A small-molecule ligand and the protein it binds are described below.
Small molecule (SMILES): O=c1cc(N2CCOCC2)oc2c(-c3ccccc3)cccc12

Sequence of chain 1.A:
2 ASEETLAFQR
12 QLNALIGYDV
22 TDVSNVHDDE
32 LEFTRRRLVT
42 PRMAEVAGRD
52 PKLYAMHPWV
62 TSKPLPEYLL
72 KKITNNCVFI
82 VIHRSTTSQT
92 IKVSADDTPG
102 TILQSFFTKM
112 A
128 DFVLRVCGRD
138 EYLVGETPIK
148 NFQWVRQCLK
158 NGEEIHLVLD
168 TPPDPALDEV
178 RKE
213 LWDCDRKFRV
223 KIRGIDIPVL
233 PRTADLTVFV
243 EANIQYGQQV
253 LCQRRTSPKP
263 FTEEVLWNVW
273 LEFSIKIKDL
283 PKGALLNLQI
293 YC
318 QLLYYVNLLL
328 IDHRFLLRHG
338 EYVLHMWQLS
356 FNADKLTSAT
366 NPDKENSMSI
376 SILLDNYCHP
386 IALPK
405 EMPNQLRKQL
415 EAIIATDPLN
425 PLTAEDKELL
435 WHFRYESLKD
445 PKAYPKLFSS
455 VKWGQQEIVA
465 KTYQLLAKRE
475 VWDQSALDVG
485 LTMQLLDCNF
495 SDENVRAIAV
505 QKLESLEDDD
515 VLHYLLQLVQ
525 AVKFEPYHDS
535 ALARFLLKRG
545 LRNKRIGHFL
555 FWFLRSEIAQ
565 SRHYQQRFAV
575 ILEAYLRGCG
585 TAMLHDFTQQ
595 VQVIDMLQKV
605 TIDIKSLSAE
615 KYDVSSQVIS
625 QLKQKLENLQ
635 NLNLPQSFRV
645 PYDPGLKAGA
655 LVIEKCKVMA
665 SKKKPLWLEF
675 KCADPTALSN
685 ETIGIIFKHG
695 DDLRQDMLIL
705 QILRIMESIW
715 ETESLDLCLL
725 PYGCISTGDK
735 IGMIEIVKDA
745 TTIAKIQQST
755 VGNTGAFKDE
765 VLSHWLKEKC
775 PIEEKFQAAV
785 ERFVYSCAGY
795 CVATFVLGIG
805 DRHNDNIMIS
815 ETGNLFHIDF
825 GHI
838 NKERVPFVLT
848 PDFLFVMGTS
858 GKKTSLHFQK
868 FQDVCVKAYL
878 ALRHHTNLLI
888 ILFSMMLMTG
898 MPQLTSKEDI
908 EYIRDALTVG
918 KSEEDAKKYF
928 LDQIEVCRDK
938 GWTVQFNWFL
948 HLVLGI

Binding-site contacts:
Ligand atom O17 contacts residue PHE820 of chain 1.A at 4.1 Å.
Ligand atom O13 contacts residue ILE738 of chain 1.A at 3.1 Å.
Ligand atom O12 contacts residue ILE822 of chain 1.A at 3.9 Å.
Ligand atom C11 contacts residue ILE822 of chain 1.A at 3.9 Å (hydrophobic).
Ligand atom C25 contacts residue MET663 of chain 1.A at 3.4 Å (hydrophobic).
Ligand atom C16 contacts residue ILE740 of chain 1.A at 4.1 Å (hydrophobic).
Ligand atom C1 contacts residue SER665 of chain 1.A at 4.2 Å.
Ligand atom C18 contacts residue GLU739 of chain 1.A at 3.9 Å.
Ligand atom O13 contacts residue ASP823 of chain 1.A at 3.6 Å (salt-bridge).
Ligand atom C19 contacts residue MET812 of chain 1.A at 3.5 Å (hydrophobic).
Ligand atom C15 contacts residue ILE822 of chain 1.A at 3.6 Å (hydrophobic).
Ligand atom C9 contacts residue ILE738 of chain 1.A at 3.7 Å (hydrophobic).
Ligand atom C10 contacts residue ILE822 of chain 1.A at 4.0 Å (hydrophobic).
Ligand atom C2 contacts residue ASP823 of chain 1.A at 3.8 Å.
Ligand atom N14 contacts residue ILE822 of chain 1.A at 3.8 Å.
Ligand atom C4 contacts residue ILE822 of chain 1.A at 3.8 Å (hydrophobic).
Ligand atom O17 contacts residue ILE740 of chain 1.A at 3.5 Å.
Ligand atom C10 contacts residue ILE738 of chain 1.A at 3.8 Å (hydrophobic).
Ligand atom C15 contacts residue GLU739 of chain 1.A at 3.8 Å.
Ligand atom C16 contacts residue GLU739 of chain 1.A at 2.8 Å.
Ligand atom C25 contacts residue ILE690 of chain 1.A at 4.2 Å (hydrophobic).
Ligand atom C16 contacts residue TYR726 of chain 1.A at 3.6 Å (hydrophobic).
Ligand atom C15 contacts residue TYR726 of chain 1.A at 3.6 Å (hydrophobic).
Ligand atom C16 contacts residue VAL741 of chain 1.A at 3.5 Å (hydrophobic).
Ligand atom O17 contacts residue GLU739 of chain 1.A at 3.4 Å (salt-bridge).
Ligand atom C25 contacts residue TRP671 of chain 1.A at 4.2 Å (hydrophobic).
Ligand atom N14 contacts residue MET812 of chain 1.A at 4.1 Å.
Ligand atom C9 contacts residue ASP823 of chain 1.A at 3.9 Å.
Ligand atom O17 contacts residue VAL741 of chain 1.A at 2.5 Å (h-bond).
Ligand atom O13 contacts residue LYS692 of chain 1.A at 3.7 Å.
Ligand atom C24 contacts residue TRP671 of chain 1.A at 3.6 Å (hydrophobic).
Ligand atom C22 contacts residue MET812 of chain 1.A at 4.0 Å (hydrophobic).
Ligand atom C24 contacts residue MET663 of chain 1.A at 4.0 Å (hydrophobic).
Ligand atom C15 contacts residue PHE820 of chain 1.A at 3.8 Å (hydrophobic).
Ligand atom C3 contacts residue ILE822 of chain 1.A at 4.1 Å (hydrophobic).
Ligand atom C18 contacts residue VAL741 of chain 1.A at 3.2 Å (hydrophobic).
Ligand atom C2 contacts residue LYS692 of chain 1.A at 3.8 Å.
Ligand atom C3 contacts residue ASP823 of chain 1.A at 4.2 Å.
Ligand atom C18 contacts residue ILE740 of chain 1.A at 3.6 Å (hydrophobic).
Ligand atom C22 contacts residue THR746 of chain 1.A at 3.7 Å.